A small-molecule ligand and the protein it binds are described below.
Small molecule (SMILES): O=C(O)CBr

Sequence of chain 1.E:
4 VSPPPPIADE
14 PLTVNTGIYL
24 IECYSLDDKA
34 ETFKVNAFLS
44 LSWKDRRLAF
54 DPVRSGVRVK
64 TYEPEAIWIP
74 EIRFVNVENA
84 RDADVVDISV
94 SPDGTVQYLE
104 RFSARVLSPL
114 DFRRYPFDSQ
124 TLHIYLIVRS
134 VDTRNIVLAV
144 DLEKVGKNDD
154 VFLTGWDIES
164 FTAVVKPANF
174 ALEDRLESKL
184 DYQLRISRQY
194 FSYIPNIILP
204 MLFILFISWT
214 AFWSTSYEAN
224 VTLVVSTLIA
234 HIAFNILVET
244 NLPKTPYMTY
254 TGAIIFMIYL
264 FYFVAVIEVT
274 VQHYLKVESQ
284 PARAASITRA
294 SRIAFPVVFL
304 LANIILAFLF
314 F

Sequence of chain 1.A:
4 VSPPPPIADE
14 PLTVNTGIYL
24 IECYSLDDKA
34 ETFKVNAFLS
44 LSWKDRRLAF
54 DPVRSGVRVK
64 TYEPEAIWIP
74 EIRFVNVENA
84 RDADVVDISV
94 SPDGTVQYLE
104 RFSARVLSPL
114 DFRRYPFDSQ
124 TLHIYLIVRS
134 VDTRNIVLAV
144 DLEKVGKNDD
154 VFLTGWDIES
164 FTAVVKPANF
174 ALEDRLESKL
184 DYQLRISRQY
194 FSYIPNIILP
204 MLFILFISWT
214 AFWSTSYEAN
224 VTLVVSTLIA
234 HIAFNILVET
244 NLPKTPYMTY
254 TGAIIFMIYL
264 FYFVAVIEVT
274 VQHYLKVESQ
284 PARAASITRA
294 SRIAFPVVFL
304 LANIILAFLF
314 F

Binding-site contacts:
Ligand atom C2 contacts residue VAL78 of chain 1.A at 4.0 Å (hydrophobic).
Ligand atom BR2 contacts residue GLU180 of chain 1.A at 3.8 Å.
Ligand atom O2 contacts residue ARG104 of chain 1.E at 3.1 Å (salt-bridge).
Ligand atom C1 contacts residue PHE41 of chain 1.E at 3.6 Å (hydrophobic).
Ligand atom C2 contacts residue GLU180 of chain 1.A at 3.8 Å.
Ligand atom C1 contacts residue ILE130 of chain 1.A at 3.4 Å (hydrophobic).
Ligand atom C1 contacts residue GLU180 of chain 1.A at 3.2 Å.
Ligand atom O1 contacts residue PHE41 of chain 1.E at 3.9 Å.
Ligand atom C1 contacts residue ARG76 of chain 1.A at 3.8 Å.
Ligand atom O1 contacts residue ARG104 of chain 1.E at 4.4 Å.
Ligand atom BR2 contacts residue LEU175 of chain 1.A at 3.6 Å.
Ligand atom BR2 contacts residue ILE130 of chain 1.A at 4.3 Å.
Ligand atom BR2 contacts residue ILE24 of chain 1.E at 4.0 Å.
Ligand atom O2 contacts residue PHE41 of chain 1.E at 3.1 Å.
Ligand atom C1 contacts residue ARG104 of chain 1.E at 3.6 Å.
Ligand atom C2 contacts residue ILE24 of chain 1.E at 4.4 Å (hydrophobic).
Ligand atom BR2 contacts residue PHE41 of chain 1.E at 4.1 Å.
Ligand atom O1 contacts residue GLU180 of chain 1.A at 2.6 Å (salt-bridge).
Ligand atom O2 contacts residue GLU180 of chain 1.A at 4.2 Å.
Ligand atom C2 contacts residue ILE130 of chain 1.A at 3.5 Å (hydrophobic).
Ligand atom O1 contacts residue ILE130 of chain 1.A at 3.1 Å.
Ligand atom C2 contacts residue ARG104 of chain 1.E at 3.7 Å.
Ligand atom O1 contacts residue ARG76 of chain 1.A at 2.9 Å (salt-bridge).
Ligand atom O2 contacts residue ARG76 of chain 1.A at 3.4 Å (salt-bridge).
Ligand atom O2 contacts residue ILE130 of chain 1.A at 4.5 Å.
Ligand atom O2 contacts residue ILE24 of chain 1.E at 3.8 Å.